This small molecule binds to this protein.
Small molecule (SMILES): CC(C)CN(C[C@@H](O)[C@H](Cc1cccc(F)c1)NC(=O)O[C@H]1[C@H]2CO[C@H]3OC[C@@H]1[C@H]3C2)S(=O)(=O)c1ccc2nc(NC3CC3)sc2c1

Sequence of chain 2.A:
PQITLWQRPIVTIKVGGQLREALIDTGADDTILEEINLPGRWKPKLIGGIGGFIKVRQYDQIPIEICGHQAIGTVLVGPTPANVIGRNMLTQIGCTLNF

Sequence of chain 1.A:
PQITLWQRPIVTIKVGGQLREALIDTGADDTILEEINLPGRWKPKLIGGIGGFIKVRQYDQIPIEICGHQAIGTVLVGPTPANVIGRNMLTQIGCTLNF

Binding-site contacts:
Ligand atom OAV contacts residue JDY1 of chain 2.D at 0.8 Å (h-bond).
Ligand atom CBD contacts residue JDY1 of chain 2.D at 1.0 Å.
Ligand atom CBH contacts residue JDY1 of chain 2.D at 0.9 Å.
Ligand atom CAG contacts residue JDY1 of chain 2.D at 1.0 Å.
Ligand atom NAQ contacts residue JDY1 of chain 2.D at 1.0 Å (h-bond).
Ligand atom CBM contacts residue JDY1 of chain 2.D at 1.5 Å.
Ligand atom CBS contacts residue JDY1 of chain 2.D at 0.8 Å.
Ligand atom CAE contacts residue JDY1 of chain 2.D at 0.2 Å.
Ligand atom CAL contacts residue JDY1 of chain 2.D at 1.4 Å.
Ligand atom CAZ contacts residue JDY1 of chain 2.D at 0.5 Å.
Ligand atom CBT contacts residue JDY1 of chain 2.D at 1.5 Å.
Ligand atom FBP contacts residue PRO81 of chain 1.A at 2.0 Å.
Ligand atom CAS contacts residue JDY1 of chain 2.D at 1.4 Å.
Ligand atom NAN contacts residue JDY1 of chain 2.D at 0.8 Å.
Ligand atom OAM contacts residue JDY1 of chain 2.D at 0.8 Å (h-bond).
Ligand atom SAR contacts residue JDY1 of chain 2.D at 1.2 Å (h-bond).
Ligand atom CBU contacts residue JDY1 of chain 2.D at 0.7 Å.
Ligand atom OAI contacts residue JDY1 of chain 2.D at 0.4 Å (h-bond).
Ligand atom CAY contacts residue JDY1 of chain 2.D at 1.0 Å.
Ligand atom CAX contacts residue JDY1 of chain 2.D at 0.4 Å.
Ligand atom NBE contacts residue JDY1 of chain 2.D at 0.4 Å (h-bond).
Ligand atom CAT contacts residue JDY1 of chain 2.D at 0.6 Å.
Ligand atom CAW contacts residue JDY1 of chain 2.D at 0.8 Å.
Ligand atom CAO contacts residue JDY1 of chain 2.D at 1.4 Å.
Ligand atom CAD contacts residue JDY1 of chain 2.D at 1.7 Å.
Ligand atom CBI contacts residue JDY1 of chain 2.D at 0.7 Å.
Ligand atom NBF contacts residue JDY1 of chain 2.D at 2.1 Å.
Ligand atom OAK contacts residue JDY1 of chain 2.D at 1.3 Å.
Ligand atom OAU contacts residue JDY1 of chain 2.D at 2.2 Å.
Ligand atom CAJ contacts residue JDY1 of chain 2.D at 0.5 Å.
Ligand atom CAF contacts residue JDY1 of chain 2.D at 0.4 Å.
Ligand atom CAH contacts residue JDY1 of chain 2.D at 1.6 Å.
Ligand atom SBC contacts residue JDY1 of chain 2.D at 0.2 Å.
Ligand atom OBQ contacts residue JDY1 of chain 2.D at 1.5 Å (h-bond).
Ligand atom CBA contacts residue JDY1 of chain 2.D at 0.9 Å.
Ligand atom CBJ contacts residue JDY1 of chain 2.D at 1.9 Å.
Ligand atom CBR contacts residue JDY1 of chain 2.D at 0.8 Å.
Ligand atom CAA contacts residue JDY1 of chain 2.D at 1.0 Å.
Ligand atom CAP contacts residue JDY1 of chain 2.D at 1.5 Å.
Ligand atom CBB contacts residue JDY1 of chain 2.D at 1.9 Å.